Binding-site contacts:
Ligand atom C3 contacts residue ASN67 of chain 13.A at 3.8 Å.
Ligand atom C8 contacts residue PHE90 of chain 13.A at 3.7 Å (hydrophobic).
Ligand atom C2 contacts residue ASN67 of chain 13.A at 2.5 Å.
Ligand atom O5 contacts residue ASN67 of chain 13.A at 2.4 Å (h-bond).
Ligand atom N2 contacts residue ASN67 of chain 13.A at 2.9 Å (h-bond).
Ligand atom C8 contacts residue MET118 of chain 13.A at 4.3 Å (hydrophobic).
Ligand atom C4 contacts residue ASN67 of chain 13.A at 4.2 Å.
Ligand atom O7 contacts residue ASN67 of chain 13.A at 4.3 Å.
Ligand atom C8 contacts residue ASN67 of chain 13.A at 4.3 Å.
Ligand atom C1 contacts residue ASN67 of chain 13.A at 1.4 Å.
Ligand atom C7 contacts residue ASN67 of chain 13.A at 3.9 Å.
Ligand atom C5 contacts residue ASN67 of chain 13.A at 3.7 Å.

The protein below binds the small molecule below.
Small molecule (SMILES): CC(=O)N[C@@H]1[C@@H](O)[C@H](O)[C@@H](CO)O[C@H]1O

Sequence of chain 13.A:
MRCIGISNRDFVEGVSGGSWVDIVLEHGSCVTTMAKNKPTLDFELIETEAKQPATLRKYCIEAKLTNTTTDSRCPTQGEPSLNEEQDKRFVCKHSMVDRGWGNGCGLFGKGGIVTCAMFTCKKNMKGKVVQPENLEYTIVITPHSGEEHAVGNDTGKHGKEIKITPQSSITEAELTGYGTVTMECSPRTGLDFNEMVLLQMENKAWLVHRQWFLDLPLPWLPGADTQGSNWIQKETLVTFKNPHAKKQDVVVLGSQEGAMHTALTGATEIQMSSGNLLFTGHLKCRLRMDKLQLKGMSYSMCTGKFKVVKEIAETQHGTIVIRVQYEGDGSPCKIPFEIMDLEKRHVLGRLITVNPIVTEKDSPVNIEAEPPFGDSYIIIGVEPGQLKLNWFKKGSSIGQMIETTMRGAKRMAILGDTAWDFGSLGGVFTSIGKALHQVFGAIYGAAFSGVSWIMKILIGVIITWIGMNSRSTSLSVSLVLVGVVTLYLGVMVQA